Sequence of chain 1.E:
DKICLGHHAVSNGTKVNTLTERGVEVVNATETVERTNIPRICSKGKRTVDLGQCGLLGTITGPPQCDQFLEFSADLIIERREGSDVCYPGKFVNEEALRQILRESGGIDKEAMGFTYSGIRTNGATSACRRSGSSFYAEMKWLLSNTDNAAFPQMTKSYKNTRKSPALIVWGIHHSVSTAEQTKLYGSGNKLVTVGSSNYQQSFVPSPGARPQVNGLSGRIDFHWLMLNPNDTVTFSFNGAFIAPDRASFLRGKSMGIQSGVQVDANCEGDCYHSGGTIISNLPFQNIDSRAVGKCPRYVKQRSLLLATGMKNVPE

Binding-site contacts:
Ligand atom C7 contacts residue ASN32 of chain 1.E at 3.6 Å.
Ligand atom C7 contacts residue ASN16 of chain 1.E at 4.0 Å.
Ligand atom N2 contacts residue ASN32 of chain 1.E at 4.1 Å.
Ligand atom N2 contacts residue ASN16 of chain 1.E at 3.0 Å (h-bond).
Ligand atom O5 contacts residue ASN16 of chain 1.E at 2.4 Å (h-bond).
Ligand atom C2 contacts residue ASN16 of chain 1.E at 2.6 Å.
Ligand atom C8 contacts residue VAL31 of chain 1.E at 4.5 Å (hydrophobic).
Ligand atom C8 contacts residue THR18 of chain 1.E at 3.6 Å.
Ligand atom C3 contacts residue ASN16 of chain 1.E at 3.9 Å.
Ligand atom C1 contacts residue ASN16 of chain 1.E at 1.5 Å.
Ligand atom C4 contacts residue ASN16 of chain 1.E at 4.3 Å.
Ligand atom C8 contacts residue ALA33 of chain 1.E at 4.2 Å (hydrophobic).
Ligand atom N2 contacts residue VAL31 of chain 1.E at 4.5 Å.
Ligand atom O7 contacts residue ASN32 of chain 1.E at 4.3 Å.
Ligand atom C5 contacts residue ASN16 of chain 1.E at 3.8 Å.
Ligand atom C8 contacts residue ASN32 of chain 1.E at 3.0 Å.

A protein and the small-molecule ligand that binds it are described below.
Small molecule (SMILES): CC(=O)N[C@H]1[C@H](O[C@H]2[C@H](O)[C@@H](NC(C)=O)CO[C@@H]2CO[C@@H]2O[C@@H](C)[C@@H](O)[C@@H](O)[C@@H]2O)O[C@H](CO)[C@@H](O[C@@H]2O[C@H](CO)[C@@H](O)[C@H](O)[C@@H]2O)[C@@H]1O